Binding-site contacts:
Ligand atom C5 contacts residue ASN150 of chain 1.E at 3.7 Å.
Ligand atom N2 contacts residue ASP322 of chain 1.E at 4.1 Å.
Ligand atom C8 contacts residue VAL136 of chain 1.E at 3.8 Å (hydrophobic).
Ligand atom C7 contacts residue THR137 of chain 1.E at 3.4 Å.
Ligand atom C2 contacts residue ASN150 of chain 1.E at 2.4 Å.
Ligand atom C8 contacts residue ASP322 of chain 1.E at 3.6 Å.
Ligand atom C3 contacts residue ASN150 of chain 1.E at 3.7 Å.
Ligand atom N2 contacts residue ASN150 of chain 1.E at 2.9 Å (h-bond).
Ligand atom C4 contacts residue ASN150 of chain 1.E at 4.2 Å.
Ligand atom O3 contacts residue ASP322 of chain 1.E at 4.3 Å.
Ligand atom O7 contacts residue VAL136 of chain 1.E at 3.9 Å.
Ligand atom O7 contacts residue ASN135 of chain 1.E at 4.4 Å.
Ligand atom O7 contacts residue ASN150 of chain 1.E at 3.1 Å (h-bond).
Ligand atom O7 contacts residue THR137 of chain 1.E at 2.8 Å (h-bond).
Ligand atom C8 contacts residue LEU169 of chain 1.E at 4.1 Å (hydrophobic).
Ligand atom C1 contacts residue ASN150 of chain 1.E at 1.5 Å.
Ligand atom C8 contacts residue TYR167 of chain 1.E at 3.4 Å (hydrophobic).
Ligand atom C6 contacts residue TYR167 of chain 1.E at 3.7 Å (hydrophobic).
Ligand atom C7 contacts residue ASN150 of chain 1.E at 3.2 Å.
Ligand atom C5 contacts residue TYR167 of chain 1.E at 4.0 Å (hydrophobic).
Ligand atom C7 contacts residue LEU169 of chain 1.E at 4.5 Å (hydrophobic).
Ligand atom C8 contacts residue ASN150 of chain 1.E at 4.4 Å.
Ligand atom C8 contacts residue THR137 of chain 1.E at 4.0 Å.
Ligand atom N2 contacts residue THR137 of chain 1.E at 4.2 Å.
Ligand atom O5 contacts residue TYR167 of chain 1.E at 4.4 Å.
Ligand atom O5 contacts residue ASN150 of chain 1.E at 2.4 Å (h-bond).

This small molecule binds to this protein.
Small molecule (SMILES): CC(=O)N[C@H]1[C@H](O[C@H]2[C@H](O)[C@@H](NC(C)=O)CO[C@@H]2CO)O[C@H](CO)[C@@H](O)[C@@H]1O

Sequence of chain 1.E:
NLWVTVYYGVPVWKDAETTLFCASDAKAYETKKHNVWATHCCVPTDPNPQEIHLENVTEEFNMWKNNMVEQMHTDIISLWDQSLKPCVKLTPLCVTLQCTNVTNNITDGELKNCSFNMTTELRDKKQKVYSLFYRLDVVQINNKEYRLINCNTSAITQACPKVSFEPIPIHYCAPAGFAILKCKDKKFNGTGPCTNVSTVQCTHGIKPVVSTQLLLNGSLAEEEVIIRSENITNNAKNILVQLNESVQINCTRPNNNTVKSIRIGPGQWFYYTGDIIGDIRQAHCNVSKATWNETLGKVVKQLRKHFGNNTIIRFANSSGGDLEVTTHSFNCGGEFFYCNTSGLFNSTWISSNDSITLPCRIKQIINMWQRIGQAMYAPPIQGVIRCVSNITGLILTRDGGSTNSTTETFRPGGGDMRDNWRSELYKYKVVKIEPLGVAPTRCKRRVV